Sequence of chain 3.B:
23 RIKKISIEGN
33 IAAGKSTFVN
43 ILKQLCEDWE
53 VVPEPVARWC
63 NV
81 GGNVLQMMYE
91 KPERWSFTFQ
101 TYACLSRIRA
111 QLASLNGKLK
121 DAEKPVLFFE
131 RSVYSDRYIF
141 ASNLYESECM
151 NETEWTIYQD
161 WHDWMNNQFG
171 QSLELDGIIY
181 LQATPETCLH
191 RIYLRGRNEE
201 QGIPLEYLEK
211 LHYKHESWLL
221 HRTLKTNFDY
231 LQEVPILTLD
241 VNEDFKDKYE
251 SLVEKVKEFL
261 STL

A small-molecule ligand and the protein it binds are described below.
Small molecule (SMILES): Nc1ccn([C@H]2C[C@H](O)[C@@H](CO)O2)c(=O)n1

Binding-site contacts:
Ligand atom C2 contacts residue PHE99 of chain 3.B at 3.4 Å (hydrophobic).
Ligand atom C2' contacts residue ILE33 of chain 3.B at 3.8 Å (hydrophobic).
Ligand atom C2' contacts residue TYR89 of chain 3.B at 3.5 Å (hydrophobic).
Ligand atom C5 contacts residue ASP136 of chain 3.B at 3.9 Å.
Ligand atom C5 contacts residue GLU56 of chain 3.B at 3.9 Å.
Ligand atom O4' contacts residue LEU85 of chain 3.B at 3.8 Å.
Ligand atom C5' contacts residue ARG197 of chain 3.B at 3.8 Å.
Ligand atom N4 contacts residue PHE140 of chain 3.B at 3.5 Å.
Ligand atom O5' contacts residue ARG131 of chain 3.B at 3.0 Å (salt-bridge).
Ligand atom N3 contacts residue PHE99 of chain 3.B at 3.4 Å.
Ligand atom C5' contacts residue GLU56 of chain 3.B at 3.4 Å.
Ligand atom C6 contacts residue TRP61 of chain 3.B at 3.7 Å (hydrophobic).
Ligand atom C5 contacts residue ARG107 of chain 3.B at 4.0 Å.
Ligand atom C2 contacts residue PHE140 of chain 3.B at 3.4 Å (hydrophobic).
Ligand atom N1 contacts residue PHE99 of chain 3.B at 4.0 Å.
Ligand atom C5' contacts residue VAL58 of chain 3.B at 3.5 Å (hydrophobic).
Ligand atom O3' contacts residue TYR89 of chain 3.B at 2.6 Å (h-bond).
Ligand atom C3' contacts residue TYR89 of chain 3.B at 3.6 Å (hydrophobic).
Ligand atom C4 contacts residue PHE140 of chain 3.B at 3.5 Å (hydrophobic).
Ligand atom O3' contacts residue GLU200 of chain 3.B at 2.6 Å (salt-bridge).
Ligand atom N4 contacts residue GLN100 of chain 3.B at 3.1 Å (h-bond).
Ligand atom O4' contacts residue TRP61 of chain 3.B at 3.4 Å.
Ligand atom C1' contacts residue TYR89 of chain 3.B at 4.0 Å (hydrophobic).
Ligand atom C6 contacts residue GLU56 of chain 3.B at 3.8 Å.
Ligand atom O3' contacts residue ILE33 of chain 3.B at 4.0 Å.
Ligand atom C4 contacts residue PHE99 of chain 3.B at 4.0 Å (hydrophobic).
Ligand atom O5' contacts residue GLU56 of chain 3.B at 2.6 Å (salt-bridge).
Ligand atom O2 contacts residue PHE140 of chain 3.B at 3.5 Å.
Ligand atom N3 contacts residue PHE140 of chain 3.B at 3.4 Å.
Ligand atom O2 contacts residue PHE99 of chain 3.B at 3.6 Å.
Ligand atom N3 contacts residue GLN100 of chain 3.B at 3.3 Å (h-bond).
Ligand atom C4 contacts residue GLN100 of chain 3.B at 4.0 Å.
Ligand atom O2 contacts residue MET88 of chain 3.B at 3.5 Å.
Ligand atom N4 contacts residue ASP136 of chain 3.B at 2.9 Å (salt-bridge).
Ligand atom O2 contacts residue GLN100 of chain 3.B at 4.0 Å.
Ligand atom C4 contacts residue ASP136 of chain 3.B at 3.8 Å.
Ligand atom N1 contacts residue PHE140 of chain 3.B at 4.0 Å.
Ligand atom C4' contacts residue GLU200 of chain 3.B at 3.7 Å.
Ligand atom C6 contacts residue ARG131 of chain 3.B at 3.8 Å.
Ligand atom C3' contacts residue GLU200 of chain 3.B at 3.2 Å.